Sequence of chain 1.A:
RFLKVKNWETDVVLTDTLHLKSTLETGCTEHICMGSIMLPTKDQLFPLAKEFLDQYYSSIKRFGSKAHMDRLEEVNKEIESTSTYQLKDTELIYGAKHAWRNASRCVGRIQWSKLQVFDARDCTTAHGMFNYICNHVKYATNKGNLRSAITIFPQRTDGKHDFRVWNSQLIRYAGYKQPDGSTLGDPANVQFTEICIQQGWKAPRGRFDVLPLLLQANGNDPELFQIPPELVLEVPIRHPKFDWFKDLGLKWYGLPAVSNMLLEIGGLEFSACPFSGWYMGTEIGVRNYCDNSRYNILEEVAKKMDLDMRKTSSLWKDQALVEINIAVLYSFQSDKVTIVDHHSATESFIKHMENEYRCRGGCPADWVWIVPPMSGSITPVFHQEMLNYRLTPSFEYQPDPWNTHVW

Sequence of chain 1.B:
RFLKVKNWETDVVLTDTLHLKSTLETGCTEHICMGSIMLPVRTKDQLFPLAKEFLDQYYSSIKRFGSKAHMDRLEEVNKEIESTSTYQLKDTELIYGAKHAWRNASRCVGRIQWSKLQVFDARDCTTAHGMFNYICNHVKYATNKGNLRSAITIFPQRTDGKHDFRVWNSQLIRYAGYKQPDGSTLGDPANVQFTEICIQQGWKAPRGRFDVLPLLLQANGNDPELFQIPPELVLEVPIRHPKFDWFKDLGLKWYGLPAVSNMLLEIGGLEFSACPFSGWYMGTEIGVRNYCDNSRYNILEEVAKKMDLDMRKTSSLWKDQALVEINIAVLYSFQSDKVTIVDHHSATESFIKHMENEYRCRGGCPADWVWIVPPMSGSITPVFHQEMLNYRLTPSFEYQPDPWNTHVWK

Binding-site contacts:
Ligand atom N11 contacts residue HEM1 of chain 1.C at 3.8 Å.
Ligand atom N1 contacts residue HEM1 of chain 1.C at 2.9 Å (h-bond).
Ligand atom N11 contacts residue GLU296 of chain 1.A at 2.6 Å (salt-bridge).
Ligand atom C16 contacts residue MET40 of chain 1.A at 3.8 Å (hydrophobic).
Ligand atom C71 contacts residue HEM1 of chain 1.C at 3.5 Å.
Ligand atom C4 contacts residue HEM1 of chain 1.C at 3.3 Å.
Ligand atom C5' contacts residue GLN182 of chain 1.A at 3.8 Å.
Ligand atom C2 contacts residue HEM1 of chain 1.C at 3.5 Å.
Ligand atom C21 contacts residue GLU296 of chain 1.A at 3.5 Å.
Ligand atom C4 contacts residue TYR410 of chain 1.A at 3.8 Å (hydrophobic).
Ligand atom C2' contacts residue HEM1 of chain 1.C at 3.1 Å.
Ligand atom C81 contacts residue PHE288 of chain 1.A at 3.7 Å (hydrophobic).
Ligand atom N2 contacts residue HEM1 of chain 1.C at 3.0 Å (h-bond).
Ligand atom C81 contacts residue HEM1 of chain 1.C at 3.4 Å.
Ligand atom N61 contacts residue GLU296 of chain 1.A at 2.6 Å (salt-bridge).
Ligand atom C12 contacts residue MET40 of chain 1.A at 3.8 Å (hydrophobic).
Ligand atom C1 contacts residue HEM1 of chain 1.C at 3.4 Å.
Ligand atom C4 contacts residue TRP382 of chain 1.A at 3.5 Å (hydrophobic).
Ligand atom C3' contacts residue HEM1 of chain 1.C at 3.5 Å.
Ligand atom C3 contacts residue HEM1 of chain 1.C at 3.7 Å.
Ligand atom C81 contacts residue GLY290 of chain 1.A at 3.8 Å.
Ligand atom C51 contacts residue HEM1 of chain 1.C at 3.2 Å.
Ligand atom C61 contacts residue GLU296 of chain 1.A at 3.4 Å.
Ligand atom N61 contacts residue HEM1 of chain 1.C at 3.5 Å.
Ligand atom C4' contacts residue VAL271 of chain 1.A at 3.7 Å (hydrophobic).
Ligand atom C31 contacts residue VAL271 of chain 1.A at 3.5 Å (hydrophobic).
Ligand atom C11 contacts residue MET40 of chain 1.A at 3.6 Å (hydrophobic).
Ligand atom N1' contacts residue GLU296 of chain 1.A at 3.0 Å (salt-bridge).
Ligand atom C41 contacts residue HEM1 of chain 1.C at 3.7 Å.
Ligand atom F13 contacts residue MET40 of chain 1.A at 3.6 Å.
Ligand atom C12 contacts residue TYR410 of chain 1.A at 3.6 Å (hydrophobic).
Ligand atom C5' contacts residue GLU296 of chain 1.A at 3.2 Å.
Ligand atom C71 contacts residue GLU296 of chain 1.A at 3.5 Å.
Ligand atom C15 contacts residue TRP10 of chain 1.B at 3.7 Å (hydrophobic).
Ligand atom N61 contacts residue TYR292 of chain 1.A at 3.7 Å.
Ligand atom F13 contacts residue LEU41 of chain 1.A at 3.4 Å.
Ligand atom C61 contacts residue HEM1 of chain 1.C at 3.6 Å.
Ligand atom C3' contacts residue GLN182 of chain 1.A at 3.8 Å.
Ligand atom C14 contacts residue TRP10 of chain 1.B at 3.5 Å (hydrophobic).
Ligand atom N61 contacts residue TRP291 of chain 1.A at 3.0 Å (h-bond).

This small molecule binds to this protein.
Small molecule (SMILES): Cc1cc(N)nc(C[C@H]2CNC[C@H]2NCCNCCc2cccc(F)c2)c1